The protein below binds the small molecule below.
Small molecule (SMILES): Cc1ccc(S(=O)(=O)N2CCOCC2)cc1

Sequence of chain 1.A:
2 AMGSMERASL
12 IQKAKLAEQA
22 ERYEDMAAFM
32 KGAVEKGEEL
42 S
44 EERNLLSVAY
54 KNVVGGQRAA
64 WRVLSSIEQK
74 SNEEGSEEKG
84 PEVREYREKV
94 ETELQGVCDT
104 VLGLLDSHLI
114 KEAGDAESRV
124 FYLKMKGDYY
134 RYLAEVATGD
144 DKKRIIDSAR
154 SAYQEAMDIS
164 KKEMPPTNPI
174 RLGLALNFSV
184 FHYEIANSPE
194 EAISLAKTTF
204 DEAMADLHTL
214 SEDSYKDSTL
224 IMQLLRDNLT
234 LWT

Binding-site contacts:
Ligand atom C09 contacts residue ASN47 of chain 1.A at 3.8 Å.
Ligand atom C03 contacts residue LYS127 of chain 1.A at 3.7 Å.
Ligand atom O11 contacts residue ASN47 of chain 1.A at 3.3 Å (h-bond).
Ligand atom C02 contacts residue LYS127 of chain 1.A at 2.5 Å.
Ligand atom C03 contacts residue ILE8 of chain 1.B at 3.6 Å (hydrophobic).
Ligand atom C13 contacts residue PRO172 of chain 1.A at 4.3 Å (hydrophobic).
Ligand atom C15 contacts residue LYS127 of chain 1.A at 4.2 Å.
Ligand atom C15 contacts residue ILE8 of chain 1.B at 4.0 Å (hydrophobic).
Ligand atom O07 contacts residue ILE224 of chain 1.A at 3.4 Å.
Ligand atom O11 contacts residue CSO43 of chain 1.A at 4.1 Å.
Ligand atom C15 contacts residue ILE224 of chain 1.A at 3.8 Å (hydrophobic).
Ligand atom C01 contacts residue LYS127 of chain 1.A at 1.4 Å.
Ligand atom C16 contacts residue ILE173 of chain 1.A at 3.8 Å (hydrophobic).
Ligand atom C15 contacts residue PRO172 of chain 1.A at 3.5 Å (hydrophobic).
Ligand atom C16 contacts residue ILE8 of chain 1.B at 3.8 Å (hydrophobic).
Ligand atom C13 contacts residue ASN47 of chain 1.A at 4.4 Å.
Ligand atom C12 contacts residue ILE173 of chain 1.A at 4.3 Å (hydrophobic).
Ligand atom C02 contacts residue ILE8 of chain 1.B at 3.9 Å (hydrophobic).
Ligand atom C13 contacts residue ILE173 of chain 1.A at 3.8 Å (hydrophobic).
Ligand atom C10 contacts residue ASN47 of chain 1.A at 3.2 Å.
Ligand atom C04 contacts residue ILE8 of chain 1.B at 4.1 Å (hydrophobic).
Ligand atom C05 contacts residue ILE8 of chain 1.B at 4.5 Å (hydrophobic).
Ligand atom C16 contacts residue LYS127 of chain 1.A at 2.9 Å.
Ligand atom C01 contacts residue ILE8 of chain 1.B at 4.2 Å (hydrophobic).
Ligand atom C02 contacts residue ILE173 of chain 1.A at 4.1 Å (hydrophobic).
Ligand atom C12 contacts residue ASN47 of chain 1.A at 3.7 Å.
Ligand atom C16 contacts residue PRO172 of chain 1.A at 3.5 Å (hydrophobic).
Ligand atom O07 contacts residue PRO172 of chain 1.A at 3.8 Å.
Ligand atom C16 contacts residue GLY176 of chain 1.A at 3.9 Å.
Ligand atom C01 contacts residue GLY176 of chain 1.A at 4.5 Å.
Ligand atom C05 contacts residue ILE173 of chain 1.A at 4.5 Å (hydrophobic).
Ligand atom C15 contacts residue ILE173 of chain 1.A at 4.0 Å (hydrophobic).

Sequence of chain 1.B:
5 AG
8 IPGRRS